Binding-site contacts:
Ligand atom N1 contacts residue SER513 of chain 1.F at 2.8 Å (h-bond).
Ligand atom C2 contacts residue ARG490 of chain 1.F at 3.6 Å.
Ligand atom N2 contacts residue PRO489 of chain 1.F at 3.3 Å (h-bond).
Ligand atom C1 contacts residue CSO89 of chain 1.F at 3.2 Å.
Ligand atom N1 contacts residue VAL511 of chain 1.F at 3.6 Å.
Ligand atom C2 contacts residue CSO89 of chain 1.F at 2.6 Å.
Ligand atom N1 contacts residue CYS560 of chain 1.F at 3.2 Å.
Ligand atom N2 contacts residue CSO89 of chain 1.F at 3.5 Å (h-bond).
Ligand atom N1 contacts residue ARG490 of chain 1.F at 3.7 Å.
Ligand atom O3 contacts residue PRO512 of chain 1.F at 3.6 Å.
Ligand atom FE contacts residue ARG490 of chain 1.F at 4.0 Å.
Ligand atom C3 contacts residue CSO89 of chain 1.F at 3.2 Å.
Ligand atom N1 contacts residue CYS557 of chain 1.F at 3.8 Å.
Ligand atom C3 contacts residue HIS93 of chain 1.F at 3.4 Å.
Ligand atom C3 contacts residue CYS560 of chain 1.F at 3.1 Å (hydrophobic).
Ligand atom FE contacts residue CYS560 of chain 1.F at 2.4 Å.
Ligand atom C1 contacts residue PRO512 of chain 1.F at 3.9 Å (hydrophobic).
Ligand atom O3 contacts residue VAL511 of chain 1.F at 3.4 Å.
Ligand atom C3 contacts residue PRO512 of chain 1.F at 4.0 Å (hydrophobic).
Ligand atom O3 contacts residue ALA488 of chain 1.F at 3.9 Å.
Ligand atom C3 contacts residue VAL511 of chain 1.F at 3.6 Å (hydrophobic).
Ligand atom FE contacts residue NI1 of chain 1.AA at 3.0 Å.
Ligand atom C1 contacts residue CYS557 of chain 1.F at 3.9 Å (hydrophobic).
Ligand atom C3 contacts residue VAL92 of chain 1.F at 3.7 Å (hydrophobic).
Ligand atom N1 contacts residue PRO512 of chain 1.F at 3.9 Å.
Ligand atom O3 contacts residue CYS560 of chain 1.F at 3.9 Å.
Ligand atom C1 contacts residue CYS560 of chain 1.F at 2.9 Å (hydrophobic).
Ligand atom O3 contacts residue HIS93 of chain 1.F at 3.4 Å (h-bond).
Ligand atom N2 contacts residue ALA488 of chain 1.F at 3.3 Å.
Ligand atom C1 contacts residue SER513 of chain 1.F at 3.9 Å.
Ligand atom N1 contacts residue CSO89 of chain 1.F at 4.2 Å.
Ligand atom O3 contacts residue VAL92 of chain 1.F at 3.5 Å.
Ligand atom C1 contacts residue NI1 of chain 1.AA at 3.8 Å.
Ligand atom C2 contacts residue ALA488 of chain 1.F at 3.8 Å (hydrophobic).
Ligand atom FE contacts residue CSO89 of chain 1.F at 2.0 Å.
Ligand atom C1 contacts residue VAL511 of chain 1.F at 3.6 Å (hydrophobic).
Ligand atom O3 contacts residue LEU493 of chain 1.F at 3.3 Å.
Ligand atom FE contacts residue HIS93 of chain 1.F at 4.1 Å.
Ligand atom N2 contacts residue ARG490 of chain 1.F at 2.9 Å (salt-bridge).
Ligand atom C1 contacts residue ARG490 of chain 1.F at 3.5 Å.

Sequence of chain 1.F:
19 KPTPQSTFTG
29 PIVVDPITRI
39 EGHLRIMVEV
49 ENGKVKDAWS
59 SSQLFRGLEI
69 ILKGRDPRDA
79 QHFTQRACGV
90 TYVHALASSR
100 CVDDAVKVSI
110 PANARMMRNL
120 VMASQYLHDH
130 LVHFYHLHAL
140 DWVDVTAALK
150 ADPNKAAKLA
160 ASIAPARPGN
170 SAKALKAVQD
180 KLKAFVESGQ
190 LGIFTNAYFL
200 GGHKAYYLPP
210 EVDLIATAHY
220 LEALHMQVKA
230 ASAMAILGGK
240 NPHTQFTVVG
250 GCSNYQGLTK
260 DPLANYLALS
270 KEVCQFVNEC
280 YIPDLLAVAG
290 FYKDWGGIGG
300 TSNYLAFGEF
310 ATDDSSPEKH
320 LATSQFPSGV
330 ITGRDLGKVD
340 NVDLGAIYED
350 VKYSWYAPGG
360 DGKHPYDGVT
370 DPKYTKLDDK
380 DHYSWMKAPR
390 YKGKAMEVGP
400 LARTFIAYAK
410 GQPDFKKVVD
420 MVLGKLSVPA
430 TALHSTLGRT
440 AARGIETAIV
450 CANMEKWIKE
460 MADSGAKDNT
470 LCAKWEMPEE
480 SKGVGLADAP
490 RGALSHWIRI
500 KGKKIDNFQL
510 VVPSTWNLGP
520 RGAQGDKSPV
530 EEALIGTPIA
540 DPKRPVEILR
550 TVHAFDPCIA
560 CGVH

The small molecule below binds the protein below.
Small molecule (SMILES): N#C[Fe](=C=O)C#N